The small molecule below binds the protein below.
Small molecule (SMILES): CC(=O)N[C@@H]1[C@@H](O)[C@H](O)[C@@H](CO)O[C@H]1O

Binding-site contacts:
Ligand atom C8 contacts residue PHE59 of chain 1.D at 3.7 Å (hydrophobic).
Ligand atom C7 contacts residue ASN61 of chain 1.D at 3.5 Å.
Ligand atom C3 contacts residue ASN61 of chain 1.D at 3.8 Å.
Ligand atom C4 contacts residue ASN61 of chain 1.D at 4.3 Å.
Ligand atom O5 contacts residue ASN61 of chain 1.D at 2.4 Å (h-bond).
Ligand atom C1 contacts residue ASN61 of chain 1.D at 1.5 Å.
Ligand atom N2 contacts residue ASN61 of chain 1.D at 2.9 Å (h-bond).
Ligand atom C5 contacts residue ASN61 of chain 1.D at 3.7 Å.
Ligand atom C2 contacts residue ASN61 of chain 1.D at 2.5 Å.
Ligand atom O7 contacts residue ASN61 of chain 1.D at 3.6 Å.

Sequence of chain 1.D:
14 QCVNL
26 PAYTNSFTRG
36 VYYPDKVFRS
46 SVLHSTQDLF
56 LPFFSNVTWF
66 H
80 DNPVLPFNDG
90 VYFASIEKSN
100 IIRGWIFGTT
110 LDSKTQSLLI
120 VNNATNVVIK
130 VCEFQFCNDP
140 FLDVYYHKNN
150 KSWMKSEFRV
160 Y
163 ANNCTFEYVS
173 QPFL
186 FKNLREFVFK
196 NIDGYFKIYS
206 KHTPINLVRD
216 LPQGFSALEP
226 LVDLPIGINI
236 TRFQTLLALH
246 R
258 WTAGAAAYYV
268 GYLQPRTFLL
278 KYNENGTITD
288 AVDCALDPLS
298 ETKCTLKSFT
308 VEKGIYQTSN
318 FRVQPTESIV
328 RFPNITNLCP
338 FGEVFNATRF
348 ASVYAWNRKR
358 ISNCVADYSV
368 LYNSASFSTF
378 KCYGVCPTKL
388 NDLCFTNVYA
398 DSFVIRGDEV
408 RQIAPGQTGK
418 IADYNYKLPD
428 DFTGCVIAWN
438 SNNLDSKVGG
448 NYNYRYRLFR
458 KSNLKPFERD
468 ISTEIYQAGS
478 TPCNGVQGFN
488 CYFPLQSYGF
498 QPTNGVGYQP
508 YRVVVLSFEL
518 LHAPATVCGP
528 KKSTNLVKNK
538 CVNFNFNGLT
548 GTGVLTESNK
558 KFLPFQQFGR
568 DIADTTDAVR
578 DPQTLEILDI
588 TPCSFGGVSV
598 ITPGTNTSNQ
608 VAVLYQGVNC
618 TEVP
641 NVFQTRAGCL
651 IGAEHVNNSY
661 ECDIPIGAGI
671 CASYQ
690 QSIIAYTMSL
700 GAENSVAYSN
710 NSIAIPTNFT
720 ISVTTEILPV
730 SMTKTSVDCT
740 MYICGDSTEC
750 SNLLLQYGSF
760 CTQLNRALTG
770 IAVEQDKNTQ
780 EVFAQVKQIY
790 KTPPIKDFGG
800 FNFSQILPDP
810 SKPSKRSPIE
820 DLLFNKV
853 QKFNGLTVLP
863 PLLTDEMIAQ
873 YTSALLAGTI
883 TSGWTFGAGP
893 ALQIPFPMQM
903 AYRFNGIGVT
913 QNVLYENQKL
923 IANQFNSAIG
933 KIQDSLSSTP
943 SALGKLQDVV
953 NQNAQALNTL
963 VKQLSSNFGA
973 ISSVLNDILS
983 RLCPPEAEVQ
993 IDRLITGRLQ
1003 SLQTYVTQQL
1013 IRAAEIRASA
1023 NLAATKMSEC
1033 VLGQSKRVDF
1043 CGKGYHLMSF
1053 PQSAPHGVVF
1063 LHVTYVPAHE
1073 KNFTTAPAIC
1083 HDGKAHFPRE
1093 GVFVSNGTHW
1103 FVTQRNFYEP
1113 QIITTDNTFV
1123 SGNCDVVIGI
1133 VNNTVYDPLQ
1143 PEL